Sequence of chain 1.B:
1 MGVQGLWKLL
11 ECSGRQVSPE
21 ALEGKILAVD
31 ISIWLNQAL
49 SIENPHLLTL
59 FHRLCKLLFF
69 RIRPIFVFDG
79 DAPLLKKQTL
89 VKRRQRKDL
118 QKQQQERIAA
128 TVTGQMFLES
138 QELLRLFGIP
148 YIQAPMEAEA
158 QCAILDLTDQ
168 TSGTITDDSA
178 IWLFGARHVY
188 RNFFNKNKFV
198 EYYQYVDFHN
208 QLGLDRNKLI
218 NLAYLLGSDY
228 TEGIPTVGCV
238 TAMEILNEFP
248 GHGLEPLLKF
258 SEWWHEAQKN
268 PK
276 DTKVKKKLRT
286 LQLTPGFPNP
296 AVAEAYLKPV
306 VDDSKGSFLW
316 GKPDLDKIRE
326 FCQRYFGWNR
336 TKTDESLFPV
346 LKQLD

Binding-site contacts:
Ligand atom C6 contacts residue DG8 of chain 1.E at 3.5 Å.
Ligand atom O2 contacts residue DG8 of chain 1.E at 2.6 Å (h-bond).
Ligand atom C5' contacts residue THR233 of chain 1.B at 3.3 Å.
Ligand atom C2 contacts residue DG6 of chain 1.E at 2.9 Å.
Ligand atom N6 contacts residue DG8 of chain 1.E at 3.1 Å (h-bond).
Ligand atom C4 contacts residue DA7 of chain 1.E at 3.5 Å.
Ligand atom C2 contacts residue DG8 of chain 1.E at 3.5 Å.
Ligand atom O5' contacts residue GLY235 of chain 1.B at 3.2 Å.
Ligand atom OP1 contacts residue VAL237 of chain 1.B at 3.2 Å (h-bond).
Ligand atom OP1 contacts residue GLY235 of chain 1.B at 3.5 Å.
Ligand atom OP1 contacts residue VAL234 of chain 1.B at 3.5 Å (h-bond).
Ligand atom C5' contacts residue GLY235 of chain 1.B at 3.5 Å.
Ligand atom O2 contacts residue DA7 of chain 1.E at 3.2 Å.
Ligand atom C4 contacts residue DG8 of chain 1.E at 3.7 Å.
Ligand atom N3 contacts residue DG8 of chain 1.E at 2.9 Å (h-bond).
Ligand atom C4' contacts residue THR233 of chain 1.B at 3.4 Å.
Ligand atom C6 contacts residue DT10 of chain 1.E at 3.6 Å.
Ligand atom N3 contacts residue DA7 of chain 1.E at 2.7 Å (h-bond).
Ligand atom N2 contacts residue DC11 of chain 1.E at 2.7 Å (h-bond).
Ligand atom OP2 contacts residue VAL237 of chain 1.B at 3.5 Å.
Ligand atom OP1 contacts residue PRO232 of chain 1.B at 3.1 Å (h-bond).
Ligand atom O4 contacts residue DA7 of chain 1.E at 3.1 Å (h-bond).
Ligand atom C4 contacts residue DG6 of chain 1.E at 3.6 Å.
Ligand atom N4 contacts residue DG8 of chain 1.E at 3.0 Å (h-bond).
Ligand atom C2 contacts residue DT9 of chain 1.E at 3.3 Å.
Ligand atom OP1 contacts residue THR233 of chain 1.B at 3.8 Å.
Ligand atom N4 contacts residue DA7 of chain 1.E at 3.6 Å.
Ligand atom N1 contacts residue DG8 of chain 1.E at 3.0 Å (h-bond).
Ligand atom C2 contacts residue DG8 of chain 1.E at 3.3 Å.
Ligand atom N1 contacts residue DT10 of chain 1.E at 2.7 Å (h-bond).
Ligand atom N6 contacts residue DT10 of chain 1.E at 3.1 Å (h-bond).
Ligand atom N1 contacts residue DT9 of chain 1.E at 3.1 Å (h-bond).
Ligand atom N6 contacts residue DT9 of chain 1.E at 3.9 Å.
Ligand atom C2 contacts residue DT10 of chain 1.E at 3.2 Å.
Ligand atom OP1 contacts residue THR238 of chain 1.B at 2.5 Å (h-bond).
Ligand atom C2 contacts residue DC11 of chain 1.E at 3.9 Å.
Ligand atom P contacts residue VAL237 of chain 1.B at 3.8 Å.
Ligand atom O2 contacts residue DG6 of chain 1.E at 2.6 Å (h-bond).
Ligand atom N3 contacts residue DG6 of chain 1.E at 2.5 Å (h-bond).
Ligand atom C2 contacts residue DA7 of chain 1.E at 3.5 Å.

A small-molecule ligand and the protein it binds are described below.
Small molecule (SMILES): Cc1cn([C@H]2C[C@H](O[P](=O)(O)OC[C@H]3O[C@@H](n4ccc(N)nc4=O)C[C@@H]3O[P](=O)(O)OC[C@H]3O[C@@H](n4cc(C)c(=O)[nH]c4=O)C[C@@H]3O)[C@@H](CO[P](=O)(O)O[C@H]3C[C@H](n4ccc(N)nc4=O)O[C@@H]3CO[P](=O)(O)O[C@H]3C[C@H](n4cnc5c(N)ncnc54)O[C@@H]3CO[P](=O)(O)O[C@H]3C[C@H](n4cnc5c(N)ncnc54)O[C@@H]3CO[P](=O)(O)O[C@H]3C[C@H](n4cnc5c(=O)nc(N)[nH]c54)O[C@@H]3COP(=O)=O)O2)c(=O)[nH]c1=O